Binding-site contacts:
Ligand atom O1 contacts residue TYR153 of chain 1.B at 3.5 Å.
Ligand atom C1 contacts residue HIS159 of chain 1.B at 3.4 Å.
Ligand atom C2 contacts residue HIS89 of chain 1.B at 3.6 Å.
Ligand atom P contacts residue TYR161 of chain 1.B at 3.6 Å.
Ligand atom O1 contacts residue GLU98 of chain 1.B at 3.1 Å (salt-bridge).
Ligand atom O3P contacts residue THR86 of chain 1.B at 3.8 Å.
Ligand atom C1 contacts residue GLU98 of chain 1.B at 3.1 Å.
Ligand atom O6 contacts residue THR86 of chain 1.B at 3.5 Å.
Ligand atom O2P contacts residue TYR161 of chain 1.B at 3.7 Å.
Ligand atom O2 contacts residue HIS137 of chain 1.B at 3.5 Å (h-bond).
Ligand atom O5 contacts residue PHE149 of chain 1.B at 3.6 Å.
Ligand atom C6 contacts residue TYR53 of chain 1.B at 3.7 Å (hydrophobic).
Ligand atom O3P contacts residue GLY88 of chain 1.B at 2.8 Å (h-bond).
Ligand atom O2 contacts residue MN1 of chain 1.E at 2.3 Å.
Ligand atom C1 contacts residue MN1 of chain 1.E at 3.2 Å.
Ligand atom O2 contacts residue GLU98 of chain 1.B at 3.0 Å (salt-bridge).
Ligand atom O1P contacts residue TYR161 of chain 1.B at 2.6 Å (h-bond).
Ligand atom O4 contacts residue HIS159 of chain 1.B at 3.4 Å (h-bond).
Ligand atom P contacts residue TYR53 of chain 1.B at 3.8 Å.
Ligand atom C1 contacts residue TYR153 of chain 1.B at 3.8 Å (hydrophobic).
Ligand atom O4 contacts residue HIS89 of chain 1.B at 3.5 Å.
Ligand atom C6 contacts residue VAL55 of chain 1.B at 3.8 Å (hydrophobic).
Ligand atom C4 contacts residue HIS89 of chain 1.B at 3.8 Å.
Ligand atom O1 contacts residue HIS91 of chain 1.B at 3.3 Å (h-bond).
Ligand atom O1 contacts residue MN1 of chain 1.E at 2.3 Å.
Ligand atom C2 contacts residue GLU98 of chain 1.B at 3.0 Å.
Ligand atom O2P contacts residue TYR53 of chain 1.B at 2.5 Å (h-bond).
Ligand atom C5 contacts residue THR72 of chain 1.B at 3.3 Å.
Ligand atom C2 contacts residue TYR100 of chain 1.B at 3.5 Å (hydrophobic).
Ligand atom P contacts residue HIS89 of chain 1.B at 3.6 Å.
Ligand atom O3P contacts residue HIS89 of chain 1.B at 3.1 Å (h-bond).
Ligand atom O3P contacts residue TYR161 of chain 1.B at 3.8 Å.
Ligand atom O1 contacts residue HIS89 of chain 1.B at 3.5 Å (h-bond).
Ligand atom O2 contacts residue TYR100 of chain 1.B at 2.7 Å (h-bond).
Ligand atom O5 contacts residue THR72 of chain 1.B at 2.8 Å (h-bond).
Ligand atom C2 contacts residue MN1 of chain 1.E at 3.0 Å.
Ligand atom C3 contacts residue TYR100 of chain 1.B at 3.6 Å (hydrophobic).
Ligand atom O1 contacts residue HIS159 of chain 1.B at 3.5 Å (h-bond).
Ligand atom O1P contacts residue HIS89 of chain 1.B at 3.1 Å (h-bond).
Ligand atom O2 contacts residue HIS89 of chain 1.B at 3.1 Å.

The small molecule below binds the protein below.
Small molecule (SMILES): O=C(CO)[C@@H](O)[C@H](O)[C@H](O)COP(=O)(O)O

Sequence of chain 1.B:
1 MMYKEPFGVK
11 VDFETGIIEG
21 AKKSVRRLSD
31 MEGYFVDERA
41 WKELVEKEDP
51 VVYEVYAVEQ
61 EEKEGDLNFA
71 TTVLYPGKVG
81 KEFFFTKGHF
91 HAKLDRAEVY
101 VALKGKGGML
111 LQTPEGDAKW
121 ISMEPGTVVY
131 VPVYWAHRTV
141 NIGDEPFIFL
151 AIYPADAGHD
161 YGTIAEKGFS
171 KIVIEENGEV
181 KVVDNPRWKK